Sequence of chain 1.C:
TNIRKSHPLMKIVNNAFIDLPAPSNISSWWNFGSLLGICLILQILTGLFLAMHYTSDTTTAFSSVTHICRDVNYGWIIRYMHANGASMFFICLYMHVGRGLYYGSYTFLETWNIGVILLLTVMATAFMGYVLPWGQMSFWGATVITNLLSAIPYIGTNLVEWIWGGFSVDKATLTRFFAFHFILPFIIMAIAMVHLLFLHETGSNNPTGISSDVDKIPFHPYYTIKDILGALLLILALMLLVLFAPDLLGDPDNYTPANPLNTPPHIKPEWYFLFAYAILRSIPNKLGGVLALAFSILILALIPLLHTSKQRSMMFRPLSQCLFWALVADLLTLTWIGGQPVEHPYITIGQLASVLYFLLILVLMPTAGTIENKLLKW

Sequence of chain 2.D:
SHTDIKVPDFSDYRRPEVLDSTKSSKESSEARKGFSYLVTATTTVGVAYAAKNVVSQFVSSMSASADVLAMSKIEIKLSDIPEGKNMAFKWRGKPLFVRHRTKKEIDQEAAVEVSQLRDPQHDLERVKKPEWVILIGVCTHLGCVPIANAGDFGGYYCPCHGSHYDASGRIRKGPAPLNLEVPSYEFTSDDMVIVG

The protein below binds the small molecule below.
Small molecule (SMILES): C/C=C(C)/C=C/C=C[C@H](OC)[C@@H](C)[C@@H](OC)[C@@H](C)CCc1oc2c(O)c(OC)cc(OC)c2c(=O)c1C

Binding-site contacts:
Ligand atom O8 contacts residue PHE274 of chain 1.C at 3.7 Å.
Ligand atom O4 contacts residue TYR278 of chain 1.C at 3.5 Å.
Ligand atom C21 contacts residue ILE164 of chain 1.C at 3.7 Å (hydrophobic).
Ligand atom C26 contacts residue MET129 of chain 1.C at 3.4 Å (hydrophobic).
Ligand atom C12 contacts residue MET124 of chain 1.C at 3.8 Å (hydrophobic).
Ligand atom C21 contacts residue MET129 of chain 1.C at 3.8 Å (hydrophobic).
Ligand atom C8 contacts residue GLU271 of chain 1.C at 3.8 Å.
Ligand atom C22 contacts residue PHE274 of chain 1.C at 3.5 Å (hydrophobic).
Ligand atom C8 contacts residue ILE146 of chain 1.C at 3.6 Å (hydrophobic).
Ligand atom C8 contacts residue PRO270 of chain 1.C at 3.6 Å (hydrophobic).
Ligand atom O1 contacts residue ILE146 of chain 1.C at 3.4 Å.
Ligand atom O5 contacts residue VAL145 of chain 1.C at 3.2 Å.
Ligand atom C4A contacts residue PRO270 of chain 1.C at 3.8 Å (hydrophobic).
Ligand atom C7M contacts residue LYS269 of chain 1.C at 3.4 Å.
Ligand atom C3M contacts residue LEU294 of chain 1.C at 3.8 Å (hydrophobic).
Ligand atom O1 contacts residue PHE274 of chain 1.C at 3.7 Å.
Ligand atom C25 contacts residue LEU121 of chain 1.C at 3.4 Å (hydrophobic).
Ligand atom C7M contacts residue GLU271 of chain 1.C at 3.8 Å.
Ligand atom O7 contacts residue GLY142 of chain 1.C at 3.3 Å.
Ligand atom O8 contacts residue ILE146 of chain 1.C at 3.5 Å.
Ligand atom O12 contacts residue LEU294 of chain 1.C at 3.6 Å.
Ligand atom O1 contacts residue PRO270 of chain 1.C at 3.7 Å.
Ligand atom C15 contacts residue ILE146 of chain 1.C at 3.8 Å (hydrophobic).
Ligand atom C24 contacts residue PHE128 of chain 1.C at 3.8 Å (hydrophobic).
Ligand atom C7M contacts residue MET138 of chain 1.C at 3.8 Å (hydrophobic).
Ligand atom O4 contacts residue HIS161 of chain 2.D at 3.0 Å (h-bond).
Ligand atom C4 contacts residue TYR278 of chain 1.C at 3.7 Å (hydrophobic).
Ligand atom O8 contacts residue GLU271 of chain 1.C at 2.7 Å (salt-bridge).
Ligand atom C5M contacts residue HIS161 of chain 2.D at 3.8 Å.
Ligand atom C7 contacts residue GLY142 of chain 1.C at 3.8 Å.
Ligand atom C23 contacts residue MET124 of chain 1.C at 3.7 Å (hydrophobic).
Ligand atom C5M contacts residue TYR278 of chain 1.C at 3.6 Å (hydrophobic).
Ligand atom O4 contacts residue VAL145 of chain 1.C at 3.3 Å.
Ligand atom O5 contacts residue HIS161 of chain 2.D at 3.6 Å.
Ligand atom C8A contacts residue PRO270 of chain 1.C at 3.5 Å (hydrophobic).
Ligand atom C5 contacts residue VAL145 of chain 1.C at 3.8 Å (hydrophobic).
Ligand atom C7M contacts residue PRO270 of chain 1.C at 3.7 Å (hydrophobic).
Ligand atom C9 contacts residue PHE274 of chain 1.C at 3.7 Å (hydrophobic).
Ligand atom C8A contacts residue ILE146 of chain 1.C at 3.5 Å (hydrophobic).
Ligand atom C26 contacts residue PHE128 of chain 1.C at 3.8 Å (hydrophobic).